Sequence of chain 1.H:
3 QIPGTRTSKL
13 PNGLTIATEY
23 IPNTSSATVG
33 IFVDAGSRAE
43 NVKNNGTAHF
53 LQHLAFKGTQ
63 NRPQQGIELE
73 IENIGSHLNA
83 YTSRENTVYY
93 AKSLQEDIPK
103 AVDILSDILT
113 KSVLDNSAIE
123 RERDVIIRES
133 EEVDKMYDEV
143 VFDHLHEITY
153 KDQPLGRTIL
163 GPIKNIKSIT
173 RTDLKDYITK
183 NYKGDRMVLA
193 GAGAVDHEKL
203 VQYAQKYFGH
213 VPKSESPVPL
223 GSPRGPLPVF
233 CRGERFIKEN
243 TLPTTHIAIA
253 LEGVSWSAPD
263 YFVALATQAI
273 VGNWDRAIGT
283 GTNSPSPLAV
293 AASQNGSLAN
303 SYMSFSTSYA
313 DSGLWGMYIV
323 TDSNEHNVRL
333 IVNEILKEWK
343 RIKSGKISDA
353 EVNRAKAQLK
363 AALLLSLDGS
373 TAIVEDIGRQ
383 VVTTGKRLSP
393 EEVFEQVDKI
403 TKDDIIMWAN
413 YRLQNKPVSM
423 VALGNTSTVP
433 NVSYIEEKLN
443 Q

Binding-site contacts:
Ligand atom CB contacts residue GLN54 of chain 1.H at 3.5 Å.
Ligand atom N contacts residue GLN54 of chain 1.H at 3.0 Å (h-bond).
Ligand atom CG2 contacts residue ALA82 of chain 1.H at 2.8 Å (hydrophobic).
Ligand atom CB contacts residue HIS51 of chain 1.H at 3.8 Å.
Ligand atom O contacts residue TYR83 of chain 1.H at 3.2 Å.
Ligand atom CA contacts residue GLN54 of chain 1.H at 3.9 Å.
Ligand atom OG1 contacts residue THR84 of chain 1.H at 3.6 Å (h-bond).
Ligand atom C contacts residue GLN54 of chain 1.H at 3.4 Å.
Ligand atom CA contacts residue THR84 of chain 1.H at 3.5 Å.
Ligand atom CA contacts residue GLN54 of chain 1.H at 3.5 Å.
Ligand atom CB contacts residue ARG86 of chain 1.H at 3.8 Å.
Ligand atom CA contacts residue ALA82 of chain 1.H at 3.5 Å (hydrophobic).
Ligand atom CA contacts residue ILE161 of chain 1.H at 3.9 Å (hydrophobic).
Ligand atom OG1 contacts residue TYR83 of chain 1.H at 3.5 Å.
Ligand atom CG2 contacts residue ASN81 of chain 1.H at 3.4 Å.
Ligand atom CA contacts residue THR84 of chain 1.H at 4.0 Å.
Ligand atom CG contacts residue LEU162 of chain 1.H at 3.2 Å (hydrophobic).
Ligand atom CG contacts residue MET305 of chain 1.H at 3.9 Å (hydrophobic).
Ligand atom CD1 contacts residue HIS55 of chain 1.H at 3.7 Å.
Ligand atom N contacts residue SER308 of chain 1.H at 3.4 Å (h-bond).
Ligand atom CB contacts residue ALA82 of chain 1.H at 3.7 Å (hydrophobic).
Ligand atom C contacts residue ALA82 of chain 1.H at 3.9 Å (hydrophobic).
Ligand atom O contacts residue ASN81 of chain 1.H at 3.5 Å (h-bond).
Ligand atom NH1 contacts residue GLU141 of chain 1.H at 3.0 Å (salt-bridge).
Ligand atom CD contacts residue LEU162 of chain 1.H at 4.0 Å (hydrophobic).
Ligand atom O contacts residue GLN54 of chain 1.H at 3.6 Å (h-bond).
Ligand atom C contacts residue ASN81 of chain 1.H at 3.9 Å.
Ligand atom CD1 contacts residue GLN54 of chain 1.H at 4.0 Å.
Ligand atom O contacts residue SER85 of chain 1.H at 4.0 Å.
Ligand atom C contacts residue THR84 of chain 1.H at 4.0 Å.
Ligand atom N contacts residue ALA82 of chain 1.H at 3.2 Å (h-bond).
Ligand atom O contacts residue ILE161 of chain 1.H at 3.9 Å.
Ligand atom CZ contacts residue GLU141 of chain 1.H at 3.5 Å.
Ligand atom NH2 contacts residue GLU141 of chain 1.H at 3.1 Å (salt-bridge).
Ligand atom CD1 contacts residue PHE58 of chain 1.H at 3.8 Å (hydrophobic).
Ligand atom O contacts residue THR84 of chain 1.H at 2.8 Å (h-bond).
Ligand atom C contacts residue THR84 of chain 1.H at 3.7 Å.
Ligand atom N contacts residue THR84 of chain 1.H at 3.0 Å (h-bond).
Ligand atom CD2 contacts residue PHE58 of chain 1.H at 3.3 Å (hydrophobic).
Ligand atom CB contacts residue THR84 of chain 1.H at 3.9 Å.

The protein below binds the small molecule below.
Small molecule (SMILES): CC(C)C[C@@H](C=O)NC(=O)[C@@H](NC(=O)[C@H](CCCN=C(N)N)NC(=O)[C@@H](NC(=O)[C@H](C)NC(=O)[C@@H]1CCCN1C(=O)[C@@H](N)CCCCN)[C@@H](C)O)[C@@H](C)O